Sequence of chain 5.J:
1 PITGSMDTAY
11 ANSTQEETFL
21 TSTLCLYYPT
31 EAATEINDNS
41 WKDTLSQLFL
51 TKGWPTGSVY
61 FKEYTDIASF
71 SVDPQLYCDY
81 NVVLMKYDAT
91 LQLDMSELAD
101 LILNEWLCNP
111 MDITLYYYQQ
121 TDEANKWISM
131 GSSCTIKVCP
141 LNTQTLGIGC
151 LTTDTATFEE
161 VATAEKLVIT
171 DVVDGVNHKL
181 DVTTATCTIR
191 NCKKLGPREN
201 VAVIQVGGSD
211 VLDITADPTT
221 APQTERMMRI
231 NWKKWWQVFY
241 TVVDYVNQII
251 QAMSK

Binding-site contacts:
Ligand atom C2 contacts residue ASN12 of chain 5.J at 3.2 Å.
Ligand atom O7 contacts residue ASN12 of chain 5.J at 3.7 Å.
Ligand atom N2 contacts residue ASN12 of chain 5.J at 3.8 Å.
Ligand atom C1 contacts residue ASN12 of chain 5.J at 2.1 Å.
Ligand atom C5 contacts residue ASN12 of chain 5.J at 4.1 Å.
Ligand atom C7 contacts residue ASN12 of chain 5.J at 3.9 Å.
Ligand atom O5 contacts residue ASN12 of chain 5.J at 2.7 Å (h-bond).

This small molecule binds to this protein.
Small molecule (SMILES): CC(=O)N[C@H]1[C@H](O[C@H]2[C@H](O)[C@@H](NC(C)=O)CO[C@@H]2CO)O[C@H](CO)[C@@H](O)[C@@H]1O